Sequence of chain 1.A:
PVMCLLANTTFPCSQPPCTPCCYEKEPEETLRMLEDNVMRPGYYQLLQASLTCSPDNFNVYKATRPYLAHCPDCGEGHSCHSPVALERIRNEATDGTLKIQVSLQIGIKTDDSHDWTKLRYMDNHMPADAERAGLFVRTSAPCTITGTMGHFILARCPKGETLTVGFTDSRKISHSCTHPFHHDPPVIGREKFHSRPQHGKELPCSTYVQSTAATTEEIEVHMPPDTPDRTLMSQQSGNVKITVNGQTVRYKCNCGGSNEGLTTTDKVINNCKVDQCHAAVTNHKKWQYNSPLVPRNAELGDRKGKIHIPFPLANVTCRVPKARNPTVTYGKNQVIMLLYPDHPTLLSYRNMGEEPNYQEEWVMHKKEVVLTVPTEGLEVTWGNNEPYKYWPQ

This small molecule binds to this protein.
Small molecule (SMILES): CC(=O)N[C@@H]1[C@@H](O)[C@H](O)[C@@H](CO)O[C@H]1O

Sequence of chain 1.B:
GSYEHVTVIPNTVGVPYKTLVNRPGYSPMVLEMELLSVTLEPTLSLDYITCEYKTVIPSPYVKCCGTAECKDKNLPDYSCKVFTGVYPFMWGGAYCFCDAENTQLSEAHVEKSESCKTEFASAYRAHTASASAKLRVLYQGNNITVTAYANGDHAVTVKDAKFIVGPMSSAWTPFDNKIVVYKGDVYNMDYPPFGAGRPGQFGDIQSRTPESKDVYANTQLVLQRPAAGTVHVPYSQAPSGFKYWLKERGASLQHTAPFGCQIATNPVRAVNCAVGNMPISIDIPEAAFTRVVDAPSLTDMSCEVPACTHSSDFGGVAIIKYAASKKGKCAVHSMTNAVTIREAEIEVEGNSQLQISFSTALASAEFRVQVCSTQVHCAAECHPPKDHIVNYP

Binding-site contacts:
Ligand atom C5 contacts residue THR136 of chain 1.B at 4.2 Å.
Ligand atom C7 contacts residue ASN328 of chain 1.A at 3.2 Å.
Ligand atom C1 contacts residue THR136 of chain 1.B at 4.5 Å.
Ligand atom C4 contacts residue LYS135 of chain 1.B at 3.7 Å.
Ligand atom C5 contacts residue LYS135 of chain 1.B at 4.0 Å.
Ligand atom C6 contacts residue THR136 of chain 1.B at 3.7 Å.
Ligand atom O7 contacts residue LYS201 of chain 1.B at 3.2 Å.
Ligand atom O5 contacts residue THR136 of chain 1.B at 3.4 Å (h-bond).
Ligand atom C8 contacts residue ASN328 of chain 1.A at 4.3 Å.
Ligand atom C3 contacts residue ASN328 of chain 1.A at 3.8 Å.
Ligand atom O5 contacts residue LYS135 of chain 1.B at 4.2 Å.
Ligand atom O4 contacts residue LYS135 of chain 1.B at 4.2 Å.
Ligand atom O7 contacts residue THR136 of chain 1.B at 4.5 Å.
Ligand atom C6 contacts residue LYS135 of chain 1.B at 3.6 Å.
Ligand atom C2 contacts residue ASN328 of chain 1.A at 2.5 Å.
Ligand atom C1 contacts residue ASN328 of chain 1.A at 1.5 Å.
Ligand atom C8 contacts residue LYS201 of chain 1.B at 4.0 Å.
Ligand atom O7 contacts residue ASN328 of chain 1.A at 3.2 Å (h-bond).
Ligand atom C7 contacts residue LYS201 of chain 1.B at 4.0 Å.
Ligand atom N2 contacts residue ASN328 of chain 1.A at 2.8 Å (h-bond).
Ligand atom C4 contacts residue ASN328 of chain 1.A at 4.3 Å.
Ligand atom C5 contacts residue ASN328 of chain 1.A at 3.8 Å.
Ligand atom O6 contacts residue THR136 of chain 1.B at 3.7 Å.
Ligand atom O5 contacts residue ASN328 of chain 1.A at 2.5 Å (h-bond).